Binding-site contacts:
Ligand atom O3 contacts residue ALA710 of chain 1.G at 3.9 Å.
Ligand atom C1 contacts residue ASN1078 of chain 1.G at 1.4 Å.
Ligand atom O5 contacts residue ASN1078 of chain 1.G at 2.3 Å (h-bond).
Ligand atom N2 contacts residue ASN1078 of chain 1.G at 3.0 Å (h-bond).
Ligand atom C4 contacts residue ALA710 of chain 1.G at 4.3 Å (hydrophobic).
Ligand atom N2 contacts residue GLN899 of chain 1.H at 4.1 Å.
Ligand atom C5 contacts residue ASN1078 of chain 1.G at 3.6 Å.
Ligand atom C4 contacts residue ASN1078 of chain 1.G at 4.2 Å.
Ligand atom C2 contacts residue ASN1078 of chain 1.G at 2.5 Å.
Ligand atom C3 contacts residue ASN1078 of chain 1.G at 3.8 Å.
Ligand atom C3 contacts residue ALA710 of chain 1.G at 3.6 Å (hydrophobic).
Ligand atom C7 contacts residue ASN1078 of chain 1.G at 4.2 Å.
Ligand atom O4 contacts residue ALA710 of chain 1.G at 3.9 Å.
Ligand atom C8 contacts residue LYS1077 of chain 1.G at 4.0 Å.

Sequence of chain 1.H:
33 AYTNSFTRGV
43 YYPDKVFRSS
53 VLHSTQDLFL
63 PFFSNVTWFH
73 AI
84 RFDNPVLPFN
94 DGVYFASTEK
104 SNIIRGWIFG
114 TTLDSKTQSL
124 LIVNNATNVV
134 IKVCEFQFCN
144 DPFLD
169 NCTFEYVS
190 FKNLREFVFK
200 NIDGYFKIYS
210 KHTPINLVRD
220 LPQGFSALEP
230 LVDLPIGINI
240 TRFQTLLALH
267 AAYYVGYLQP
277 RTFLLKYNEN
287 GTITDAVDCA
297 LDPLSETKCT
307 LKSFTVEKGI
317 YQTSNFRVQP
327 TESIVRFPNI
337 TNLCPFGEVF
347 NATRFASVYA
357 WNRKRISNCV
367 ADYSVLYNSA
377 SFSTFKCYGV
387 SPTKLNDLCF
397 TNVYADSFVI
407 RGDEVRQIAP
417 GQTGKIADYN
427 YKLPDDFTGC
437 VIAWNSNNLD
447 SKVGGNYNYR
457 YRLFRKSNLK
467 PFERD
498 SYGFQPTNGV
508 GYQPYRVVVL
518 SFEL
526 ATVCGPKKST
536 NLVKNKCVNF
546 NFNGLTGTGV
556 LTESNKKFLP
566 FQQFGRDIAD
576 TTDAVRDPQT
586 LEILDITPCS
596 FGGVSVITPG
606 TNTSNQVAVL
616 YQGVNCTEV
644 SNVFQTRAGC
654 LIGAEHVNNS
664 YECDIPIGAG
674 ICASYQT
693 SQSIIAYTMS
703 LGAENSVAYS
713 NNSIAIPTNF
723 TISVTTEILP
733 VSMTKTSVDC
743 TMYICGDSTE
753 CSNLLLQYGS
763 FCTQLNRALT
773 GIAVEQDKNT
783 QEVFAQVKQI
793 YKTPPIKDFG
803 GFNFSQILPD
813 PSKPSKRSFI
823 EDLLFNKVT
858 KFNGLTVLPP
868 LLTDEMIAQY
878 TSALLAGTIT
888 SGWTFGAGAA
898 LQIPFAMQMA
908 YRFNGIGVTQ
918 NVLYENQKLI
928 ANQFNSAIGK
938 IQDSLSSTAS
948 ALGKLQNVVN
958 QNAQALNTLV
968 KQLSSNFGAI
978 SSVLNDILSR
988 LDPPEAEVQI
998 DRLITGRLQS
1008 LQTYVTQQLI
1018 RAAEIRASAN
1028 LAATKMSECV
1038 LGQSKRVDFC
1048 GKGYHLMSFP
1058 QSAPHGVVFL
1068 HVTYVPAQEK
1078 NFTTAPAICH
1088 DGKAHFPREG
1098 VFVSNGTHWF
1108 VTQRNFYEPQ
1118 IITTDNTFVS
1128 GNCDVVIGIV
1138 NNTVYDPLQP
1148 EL

Sequence of chain 1.G:
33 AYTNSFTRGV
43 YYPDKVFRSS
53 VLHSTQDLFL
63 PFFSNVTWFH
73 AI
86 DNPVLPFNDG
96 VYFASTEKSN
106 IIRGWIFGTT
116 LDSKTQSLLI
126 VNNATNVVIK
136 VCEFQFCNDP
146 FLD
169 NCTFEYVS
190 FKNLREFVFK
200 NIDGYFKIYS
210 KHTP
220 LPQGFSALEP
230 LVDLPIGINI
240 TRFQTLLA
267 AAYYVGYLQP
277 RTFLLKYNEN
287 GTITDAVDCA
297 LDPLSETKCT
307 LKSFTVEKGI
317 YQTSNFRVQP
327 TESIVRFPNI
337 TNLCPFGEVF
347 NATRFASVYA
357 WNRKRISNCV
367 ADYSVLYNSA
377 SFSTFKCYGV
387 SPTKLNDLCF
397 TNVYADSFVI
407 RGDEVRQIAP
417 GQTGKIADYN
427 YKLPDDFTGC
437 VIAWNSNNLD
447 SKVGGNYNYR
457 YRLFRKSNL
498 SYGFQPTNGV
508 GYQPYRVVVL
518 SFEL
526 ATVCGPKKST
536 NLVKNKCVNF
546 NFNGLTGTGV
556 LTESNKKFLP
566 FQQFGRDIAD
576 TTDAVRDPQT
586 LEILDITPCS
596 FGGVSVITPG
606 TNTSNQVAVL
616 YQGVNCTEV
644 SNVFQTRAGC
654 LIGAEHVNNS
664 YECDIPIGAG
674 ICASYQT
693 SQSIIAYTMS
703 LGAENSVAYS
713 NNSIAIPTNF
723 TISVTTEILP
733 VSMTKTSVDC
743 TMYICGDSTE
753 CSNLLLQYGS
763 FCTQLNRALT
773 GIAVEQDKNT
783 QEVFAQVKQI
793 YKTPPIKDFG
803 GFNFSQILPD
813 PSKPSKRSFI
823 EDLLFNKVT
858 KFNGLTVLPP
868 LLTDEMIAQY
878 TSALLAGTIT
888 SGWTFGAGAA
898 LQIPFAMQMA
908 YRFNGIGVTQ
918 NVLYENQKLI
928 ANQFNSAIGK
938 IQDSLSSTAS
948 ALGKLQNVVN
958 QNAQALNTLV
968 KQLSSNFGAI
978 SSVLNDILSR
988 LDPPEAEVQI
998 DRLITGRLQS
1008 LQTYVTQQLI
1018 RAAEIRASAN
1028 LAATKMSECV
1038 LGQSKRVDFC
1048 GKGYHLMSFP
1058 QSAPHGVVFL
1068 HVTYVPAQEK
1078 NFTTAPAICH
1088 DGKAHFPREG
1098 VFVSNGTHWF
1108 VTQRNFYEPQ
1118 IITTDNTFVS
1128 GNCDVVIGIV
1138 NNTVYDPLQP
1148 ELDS

This small molecule binds to this protein.
Small molecule (SMILES): CC(=O)N[C@@H]1[C@@H](O)[C@H](O)[C@@H](CO)O[C@H]1O